Sequence of chain 2.A:
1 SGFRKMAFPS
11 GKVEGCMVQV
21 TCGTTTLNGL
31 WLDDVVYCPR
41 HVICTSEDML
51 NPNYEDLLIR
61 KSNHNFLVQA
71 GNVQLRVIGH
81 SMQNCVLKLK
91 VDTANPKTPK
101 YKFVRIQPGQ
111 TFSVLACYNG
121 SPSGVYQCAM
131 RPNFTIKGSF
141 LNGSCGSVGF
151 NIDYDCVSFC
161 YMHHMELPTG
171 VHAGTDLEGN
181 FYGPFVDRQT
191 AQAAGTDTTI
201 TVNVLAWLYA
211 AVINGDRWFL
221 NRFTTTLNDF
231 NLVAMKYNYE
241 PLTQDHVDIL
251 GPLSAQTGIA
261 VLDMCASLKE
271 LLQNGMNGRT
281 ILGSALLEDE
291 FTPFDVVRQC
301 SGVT

Sequence of chain 1.A:
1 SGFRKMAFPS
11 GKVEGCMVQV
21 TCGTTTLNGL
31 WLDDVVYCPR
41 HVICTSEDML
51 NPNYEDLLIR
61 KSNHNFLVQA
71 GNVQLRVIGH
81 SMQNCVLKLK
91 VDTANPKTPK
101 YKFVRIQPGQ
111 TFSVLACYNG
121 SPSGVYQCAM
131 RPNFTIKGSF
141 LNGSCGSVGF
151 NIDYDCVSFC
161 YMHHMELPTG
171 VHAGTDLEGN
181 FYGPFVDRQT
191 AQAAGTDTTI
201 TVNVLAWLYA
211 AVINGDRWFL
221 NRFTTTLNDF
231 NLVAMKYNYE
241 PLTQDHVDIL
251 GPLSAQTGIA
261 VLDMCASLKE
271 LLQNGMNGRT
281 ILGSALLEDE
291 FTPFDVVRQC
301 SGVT

This small molecule binds to this protein.
Small molecule (SMILES): CCC(=O)N(c1ccc(C(C)(C)C)cc1)[C@@H](C(=O)NC1CCOCC1)c1cccnc1

Binding-site contacts:
Ligand atom C13 contacts residue GLU166 of chain 2.A at 3.7 Å.
Ligand atom C10 contacts residue ASN142 of chain 2.A at 3.7 Å.
Ligand atom C7 contacts residue GLU166 of chain 2.A at 3.2 Å.
Ligand atom C5 contacts residue GLU166 of chain 2.A at 3.2 Å.
Ligand atom C17 contacts residue HIS164 of chain 2.A at 3.7 Å.
Ligand atom C12 contacts residue GLU166 of chain 2.A at 3.8 Å.
Ligand atom C23 contacts residue ARG188 of chain 2.A at 3.8 Å.
Ligand atom O contacts residue ASN142 of chain 2.A at 3.0 Å (h-bond).
Ligand atom C12 contacts residue HIS163 of chain 2.A at 3.8 Å.
Ligand atom C24 contacts residue HIS41 of chain 2.A at 3.8 Å.
Ligand atom N2 contacts residue HIS163 of chain 2.A at 2.8 Å (h-bond).
Ligand atom C13 contacts residue ASN142 of chain 2.A at 3.9 Å.
Ligand atom C11 contacts residue CYS145 of chain 2.A at 3.9 Å (hydrophobic).
Ligand atom C22 contacts residue GLN189 of chain 2.A at 3.6 Å.
Ligand atom N2 contacts residue SER144 of chain 2.A at 3.7 Å.
Ligand atom C17 contacts residue HIS41 of chain 2.A at 3.5 Å.
Ligand atom C1 contacts residue HIS41 of chain 2.A at 3.6 Å.
Ligand atom C contacts residue GLY143 of chain 2.A at 3.9 Å.
Ligand atom C contacts residue CYS145 of chain 2.A at 1.8 Å (hydrophobic).
Ligand atom C23 contacts residue ASP187 of chain 2.A at 3.5 Å.
Ligand atom O1 contacts residue MET165 of chain 2.A at 3.3 Å.
Ligand atom C12 contacts residue PHE140 of chain 2.A at 3.1 Å (hydrophobic).
Ligand atom C8 contacts residue GLN189 of chain 2.A at 3.7 Å.
Ligand atom C22 contacts residue MET49 of chain 2.A at 3.7 Å (hydrophobic).
Ligand atom C13 contacts residue LEU141 of chain 2.A at 3.6 Å (hydrophobic).
Ligand atom O contacts residue GLY143 of chain 2.A at 3.3 Å (h-bond).
Ligand atom C13 contacts residue PHE140 of chain 2.A at 3.4 Å (hydrophobic).
Ligand atom C16 contacts residue HIS164 of chain 2.A at 3.2 Å.
Ligand atom C11 contacts residue HIS163 of chain 2.A at 3.6 Å.
Ligand atom C1 contacts residue CYS145 of chain 2.A at 2.8 Å (hydrophobic).
Ligand atom C2 contacts residue CYS145 of chain 2.A at 3.4 Å (hydrophobic).
Ligand atom C3 contacts residue ASN142 of chain 2.A at 3.6 Å.
Ligand atom O1 contacts residue GLU166 of chain 2.A at 2.8 Å (salt-bridge).
Ligand atom C4 contacts residue GLU166 of chain 2.A at 3.8 Å.
Ligand atom C16 contacts residue HIS41 of chain 2.A at 3.5 Å.
Ligand atom C14 contacts residue ASN142 of chain 2.A at 3.2 Å.
Ligand atom C6 contacts residue GLU166 of chain 2.A at 3.3 Å.
Ligand atom C19 contacts residue MET49 of chain 2.A at 3.7 Å (hydrophobic).
Ligand atom C12 contacts residue LEU141 of chain 2.A at 3.6 Å (hydrophobic).
Ligand atom C contacts residue HIS41 of chain 2.A at 3.8 Å.